Sequence of chain 1.V:
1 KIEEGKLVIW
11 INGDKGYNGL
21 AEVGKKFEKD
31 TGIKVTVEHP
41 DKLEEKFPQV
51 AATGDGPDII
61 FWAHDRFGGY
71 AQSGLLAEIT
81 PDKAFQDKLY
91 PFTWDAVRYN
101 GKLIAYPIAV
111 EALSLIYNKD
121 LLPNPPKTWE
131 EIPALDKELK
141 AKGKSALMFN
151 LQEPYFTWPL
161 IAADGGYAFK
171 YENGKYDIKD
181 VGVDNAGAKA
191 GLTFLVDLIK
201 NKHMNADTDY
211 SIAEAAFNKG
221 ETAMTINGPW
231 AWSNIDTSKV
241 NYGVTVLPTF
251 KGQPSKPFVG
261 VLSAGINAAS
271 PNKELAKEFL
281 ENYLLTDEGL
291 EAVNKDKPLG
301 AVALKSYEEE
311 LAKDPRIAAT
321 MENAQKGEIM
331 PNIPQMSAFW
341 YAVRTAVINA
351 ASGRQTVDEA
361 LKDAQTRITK

Binding-site contacts:
Ligand atom C2 contacts residue LYS15 of chain 1.V at 3.9 Å.
Ligand atom O6 contacts residue PRO154 of chain 1.V at 3.2 Å.
Ligand atom C2 contacts residue GLU111 of chain 1.V at 3.4 Å.
Ligand atom O1 contacts residue ASN12 of chain 1.V at 3.8 Å.
Ligand atom C4 contacts residue TRP340 of chain 1.V at 3.7 Å (hydrophobic).
Ligand atom O2 contacts residue ALA63 of chain 1.V at 3.4 Å.
Ligand atom O3 contacts residue GLU111 of chain 1.V at 3.8 Å.
Ligand atom C3 contacts residue TRP62 of chain 1.V at 3.5 Å (hydrophobic).
Ligand atom C2 contacts residue TRP62 of chain 1.V at 3.9 Å (hydrophobic).
Ligand atom C1 contacts residue TRP230 of chain 1.V at 3.8 Å (hydrophobic).
Ligand atom O3 contacts residue TRP340 of chain 1.V at 3.9 Å.
Ligand atom C2 contacts residue TRP230 of chain 1.V at 3.9 Å (hydrophobic).
Ligand atom O4 contacts residue ARG66 of chain 1.V at 2.8 Å (salt-bridge).
Ligand atom O2 contacts residue TRP62 of chain 1.V at 3.2 Å (h-bond).
Ligand atom O5 contacts residue TRP340 of chain 1.V at 3.9 Å.
Ligand atom C6 contacts residue GLU153 of chain 1.V at 3.3 Å.
Ligand atom O2 contacts residue GLU111 of chain 1.V at 2.6 Å (salt-bridge).
Ligand atom C3 contacts residue ASP65 of chain 1.V at 3.6 Å.
Ligand atom C6 contacts residue TYR155 of chain 1.V at 4.0 Å (hydrophobic).
Ligand atom O3 contacts residue ARG66 of chain 1.V at 2.7 Å (salt-bridge).
Ligand atom O5 contacts residue TYR155 of chain 1.V at 3.4 Å.
Ligand atom O1 contacts residue LYS15 of chain 1.V at 3.1 Å (salt-bridge).
Ligand atom C5 contacts residue GLU153 of chain 1.V at 3.9 Å.
Ligand atom O5 contacts residue ASP14 of chain 1.V at 3.9 Å.
Ligand atom O6 contacts residue PHE156 of chain 1.V at 4.0 Å.
Ligand atom O6 contacts residue GLU153 of chain 1.V at 2.5 Å (salt-bridge).
Ligand atom C4 contacts residue ARG66 of chain 1.V at 3.8 Å.
Ligand atom O3 contacts residue ALA63 of chain 1.V at 3.3 Å.
Ligand atom C1 contacts residue LYS15 of chain 1.V at 3.8 Å.
Ligand atom C1 contacts residue ASP14 of chain 1.V at 3.5 Å.
Ligand atom O6 contacts residue TYR155 of chain 1.V at 3.2 Å (h-bond).
Ligand atom O3 contacts residue TRP62 of chain 1.V at 3.2 Å (h-bond).
Ligand atom C6 contacts residue TRP340 of chain 1.V at 3.7 Å (hydrophobic).
Ligand atom O3 contacts residue ASP65 of chain 1.V at 2.8 Å (salt-bridge).
Ligand atom C2 contacts residue ASP65 of chain 1.V at 3.4 Å.
Ligand atom C1 contacts residue TYR155 of chain 1.V at 3.5 Å (hydrophobic).
Ligand atom O2 contacts residue LYS15 of chain 1.V at 2.8 Å (salt-bridge).
Ligand atom O1 contacts residue ASP14 of chain 1.V at 2.8 Å (salt-bridge).
Ligand atom O2 contacts residue ASP65 of chain 1.V at 2.7 Å (salt-bridge).
Ligand atom C6 contacts residue PRO154 of chain 1.V at 3.9 Å (hydrophobic).

The protein below binds the small molecule below.
Small molecule (SMILES): OC[C@H]1O[C@H](O[C@H]2[C@H](O)[C@@H](O)[C@@H](O)O[C@@H]2CO)[C@H](O)[C@@H](O)[C@@H]1O